Sequence of chain 1.B:
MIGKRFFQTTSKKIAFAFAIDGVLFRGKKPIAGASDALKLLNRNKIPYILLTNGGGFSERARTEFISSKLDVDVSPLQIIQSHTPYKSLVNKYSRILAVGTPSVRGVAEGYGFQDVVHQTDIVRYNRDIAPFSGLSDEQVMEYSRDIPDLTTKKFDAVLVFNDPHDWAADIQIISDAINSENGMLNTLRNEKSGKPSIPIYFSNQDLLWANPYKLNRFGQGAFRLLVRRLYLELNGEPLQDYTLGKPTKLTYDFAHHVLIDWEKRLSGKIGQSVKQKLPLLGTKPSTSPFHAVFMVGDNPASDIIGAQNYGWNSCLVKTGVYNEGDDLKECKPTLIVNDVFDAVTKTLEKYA

The protein below binds the small molecule below.
Small molecule (SMILES): O=P(O)(O)OC[C@H](O)CO

Binding-site contacts:
Ligand atom C3 contacts residue ASP209 of chain 1.B at 3.8 Å.
Ligand atom P contacts residue ILE23 of chain 1.B at 3.8 Å.
Ligand atom O3P contacts residue ASN56 of chain 1.B at 2.7 Å (h-bond).
Ligand atom O1 contacts residue TRP212 of chain 1.B at 3.9 Å.
Ligand atom O2P contacts residue ASP24 of chain 1.B at 3.2 Å (salt-bridge).
Ligand atom O3P contacts residue THR55 of chain 1.B at 3.5 Å.
Ligand atom O4P contacts residue ALA22 of chain 1.B at 3.6 Å.
Ligand atom C2 contacts residue ASN207 of chain 1.B at 4.0 Å.
Ligand atom P contacts residue LYS249 of chain 1.B at 3.8 Å.
Ligand atom C2 contacts residue ASP24 of chain 1.B at 3.6 Å.
Ligand atom O2 contacts residue TRP212 of chain 1.B at 4.0 Å.
Ligand atom O4P contacts residue ASP24 of chain 1.B at 3.1 Å (salt-bridge).
Ligand atom C2 contacts residue ASN56 of chain 1.B at 3.6 Å.
Ligand atom C2 contacts residue ASP209 of chain 1.B at 3.8 Å.
Ligand atom O1P contacts residue GLY57 of chain 1.B at 3.5 Å (h-bond).
Ligand atom C1 contacts residue ASP24 of chain 1.B at 3.2 Å.
Ligand atom O1P contacts residue ASN56 of chain 1.B at 3.6 Å.
Ligand atom P contacts residue MG1 of chain 1.I at 3.5 Å.
Ligand atom O4P contacts residue MG1 of chain 1.I at 2.0 Å.
Ligand atom O2P contacts residue THR55 of chain 1.B at 2.5 Å (h-bond).
Ligand atom P contacts residue THR55 of chain 1.B at 3.4 Å.
Ligand atom C1 contacts residue GLY57 of chain 1.B at 4.0 Å.
Ligand atom O2P contacts residue ALA22 of chain 1.B at 3.8 Å.
Ligand atom O1 contacts residue ASN207 of chain 1.B at 3.8 Å.
Ligand atom O2 contacts residue ASP209 of chain 1.B at 2.8 Å (salt-bridge).
Ligand atom O4P contacts residue ILE23 of chain 1.B at 3.9 Å.
Ligand atom O2 contacts residue ASN56 of chain 1.B at 3.9 Å.
Ligand atom O2P contacts residue ASN56 of chain 1.B at 3.8 Å.
Ligand atom O4P contacts residue ASP301 of chain 1.B at 4.0 Å.
Ligand atom C3 contacts residue MG1 of chain 1.I at 4.0 Å.
Ligand atom C2 contacts residue GLY57 of chain 1.B at 3.7 Å.
Ligand atom O2P contacts residue ILE23 of chain 1.B at 2.8 Å (h-bond).
Ligand atom O1P contacts residue THR55 of chain 1.B at 3.4 Å (h-bond).
Ligand atom O2 contacts residue ASN207 of chain 1.B at 3.1 Å (h-bond).
Ligand atom C1 contacts residue TRP212 of chain 1.B at 3.8 Å (hydrophobic).
Ligand atom P contacts residue ASP24 of chain 1.B at 3.8 Å.
Ligand atom O1P contacts residue ASP24 of chain 1.B at 2.8 Å (salt-bridge).
Ligand atom C3 contacts residue ASP24 of chain 1.B at 3.2 Å.
Ligand atom O3P contacts residue LYS249 of chain 1.B at 2.6 Å (salt-bridge).
Ligand atom P contacts residue ASN56 of chain 1.B at 3.6 Å.